Binding-site contacts:
Ligand atom O6 contacts residue ASP162 of chain 1.A at 3.8 Å.
Ligand atom C8 contacts residue ASN158 of chain 1.A at 4.0 Å.
Ligand atom O5 contacts residue SER160 of chain 1.A at 4.3 Å.
Ligand atom O7 contacts residue ASN158 of chain 1.A at 2.9 Å (h-bond).
Ligand atom C5 contacts residue ASN158 of chain 1.A at 3.7 Å.
Ligand atom C4 contacts residue ASN158 of chain 1.A at 4.2 Å.
Ligand atom C2 contacts residue ASN158 of chain 1.A at 2.4 Å.
Ligand atom O6 contacts residue SER160 of chain 1.A at 4.3 Å.
Ligand atom O5 contacts residue ASN158 of chain 1.A at 2.4 Å (h-bond).
Ligand atom C3 contacts residue ASN158 of chain 1.A at 3.8 Å.
Ligand atom C5 contacts residue SER160 of chain 1.A at 4.0 Å.
Ligand atom C1 contacts residue SER160 of chain 1.A at 4.2 Å.
Ligand atom C1 contacts residue ASN158 of chain 1.A at 1.4 Å.
Ligand atom N2 contacts residue ASN158 of chain 1.A at 2.8 Å (h-bond).
Ligand atom O7 contacts residue SER160 of chain 1.A at 4.2 Å.
Ligand atom C7 contacts residue ASN158 of chain 1.A at 3.1 Å.

Sequence of chain 1.A:
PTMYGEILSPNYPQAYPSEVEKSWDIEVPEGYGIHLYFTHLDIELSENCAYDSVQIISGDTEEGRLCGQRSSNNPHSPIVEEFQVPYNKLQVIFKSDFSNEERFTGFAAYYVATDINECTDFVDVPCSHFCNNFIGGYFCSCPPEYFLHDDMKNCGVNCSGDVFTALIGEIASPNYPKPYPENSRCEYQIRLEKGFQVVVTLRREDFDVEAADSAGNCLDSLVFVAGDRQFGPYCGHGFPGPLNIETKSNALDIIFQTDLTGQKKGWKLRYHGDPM

The small molecule below binds the protein below.
Small molecule (SMILES): CC(=O)N[C@@H]1[C@@H](O)[C@H](O)[C@@H](CO)O[C@H]1O